The protein below binds the small molecule below.
Small molecule (SMILES): CC(=O)N[C@@H]1[C@@H](O)[C@H](O)[C@@H](CO)O[C@H]1O

Binding-site contacts:
Ligand atom O5 contacts residue ARG289 of chain 1.B at 4.0 Å.
Ligand atom C3 contacts residue ASN286 of chain 1.B at 3.9 Å.
Ligand atom C4 contacts residue ASN286 of chain 1.B at 4.2 Å.
Ligand atom O7 contacts residue ASN286 of chain 1.B at 2.4 Å (h-bond).
Ligand atom C2 contacts residue ASN286 of chain 1.B at 2.5 Å.
Ligand atom C6 contacts residue ARG289 of chain 1.B at 3.3 Å.
Ligand atom C5 contacts residue ARG289 of chain 1.B at 4.2 Å.
Ligand atom O6 contacts residue ASN286 of chain 1.B at 3.6 Å.
Ligand atom C7 contacts residue ASN286 of chain 1.B at 3.1 Å.
Ligand atom C8 contacts residue ASN286 of chain 1.B at 4.5 Å.
Ligand atom O6 contacts residue ARG289 of chain 1.B at 2.3 Å (salt-bridge).
Ligand atom C1 contacts residue ASN286 of chain 1.B at 1.5 Å.
Ligand atom N2 contacts residue ASN286 of chain 1.B at 3.1 Å (h-bond).
Ligand atom C6 contacts residue ASN286 of chain 1.B at 4.4 Å.
Ligand atom O5 contacts residue ASN286 of chain 1.B at 2.2 Å (h-bond).
Ligand atom C5 contacts residue ASN286 of chain 1.B at 3.6 Å.

Sequence of chain 1.B:
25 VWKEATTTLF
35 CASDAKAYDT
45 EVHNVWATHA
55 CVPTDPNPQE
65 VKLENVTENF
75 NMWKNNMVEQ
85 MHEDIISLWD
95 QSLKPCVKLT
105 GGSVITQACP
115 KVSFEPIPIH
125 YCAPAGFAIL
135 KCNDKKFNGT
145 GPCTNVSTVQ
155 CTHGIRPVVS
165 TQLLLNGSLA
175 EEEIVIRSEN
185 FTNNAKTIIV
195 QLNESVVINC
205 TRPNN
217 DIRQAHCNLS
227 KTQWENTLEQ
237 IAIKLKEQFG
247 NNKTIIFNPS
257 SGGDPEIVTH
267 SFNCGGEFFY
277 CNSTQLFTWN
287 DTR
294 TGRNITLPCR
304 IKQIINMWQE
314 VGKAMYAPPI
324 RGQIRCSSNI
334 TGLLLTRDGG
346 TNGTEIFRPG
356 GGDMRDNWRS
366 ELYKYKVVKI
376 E